This protein binds this small molecule.
Small molecule (SMILES): O=c1[nH]cnc2c(-n3cc(CCN4CCC(c5ccc(CCN6CCOCC6)cc5)CC4)cn3)nccc12

Sequence of chain 1.C:
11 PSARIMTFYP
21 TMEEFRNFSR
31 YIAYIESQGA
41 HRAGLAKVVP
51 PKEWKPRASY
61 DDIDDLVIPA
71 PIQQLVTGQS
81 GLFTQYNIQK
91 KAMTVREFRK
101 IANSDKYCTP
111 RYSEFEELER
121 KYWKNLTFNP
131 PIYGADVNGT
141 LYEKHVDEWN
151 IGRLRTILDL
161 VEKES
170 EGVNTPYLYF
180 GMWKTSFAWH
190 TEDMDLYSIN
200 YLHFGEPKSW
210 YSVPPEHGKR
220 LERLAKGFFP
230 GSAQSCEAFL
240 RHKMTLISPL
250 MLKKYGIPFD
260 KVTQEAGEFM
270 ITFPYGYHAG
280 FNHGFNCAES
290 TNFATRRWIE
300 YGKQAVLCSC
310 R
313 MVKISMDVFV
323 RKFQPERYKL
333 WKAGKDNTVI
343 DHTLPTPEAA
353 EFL

Binding-site contacts:
Ligand atom C4 contacts residue ASN199 of chain 1.C at 3.9 Å.
Ligand atom N3 contacts residue HIS189 of chain 1.C at 3.3 Å (h-bond).
Ligand atom N2 contacts residue HIS277 of chain 1.C at 3.5 Å (h-bond).
Ligand atom N6 contacts residue ZN1 of chain 1.N at 2.2 Å.
Ligand atom N2 contacts residue ZN1 of chain 1.N at 2.0 Å.
Ligand atom C1 contacts residue TYR133 of chain 1.C at 3.7 Å (hydrophobic).
Ligand atom C4 contacts residue TRP209 of chain 1.C at 3.6 Å (hydrophobic).
Ligand atom N6 contacts residue GLU191 of chain 1.C at 3.3 Å (salt-bridge).
Ligand atom N2 contacts residue HIS189 of chain 1.C at 3.3 Å (h-bond).
Ligand atom C8 contacts residue LYS242 of chain 1.C at 3.8 Å.
Ligand atom N contacts residue TYR133 of chain 1.C at 2.7 Å (h-bond).
Ligand atom C6 contacts residue HIS189 of chain 1.C at 3.6 Å.
Ligand atom C9 contacts residue LYS242 of chain 1.C at 3.9 Å.
Ligand atom C1 contacts residue PHE186 of chain 1.C at 4.0 Å (hydrophobic).
Ligand atom O contacts residue PHE186 of chain 1.C at 3.3 Å.
Ligand atom C5 contacts residue PHE186 of chain 1.C at 3.8 Å (hydrophobic).
Ligand atom C1 contacts residue TYR178 of chain 1.C at 3.3 Å (hydrophobic).
Ligand atom C contacts residue PHE186 of chain 1.C at 3.4 Å (hydrophobic).
Ligand atom C5 contacts residue TRP209 of chain 1.C at 3.6 Å (hydrophobic).
Ligand atom N3 contacts residue ZN1 of chain 1.N at 2.9 Å.
Ligand atom C5 contacts residue HIS277 of chain 1.C at 3.7 Å.
Ligand atom N contacts residue PHE186 of chain 1.C at 3.9 Å.
Ligand atom O contacts residue LYS207 of chain 1.C at 2.8 Å (salt-bridge).
Ligand atom C10 contacts residue TYR178 of chain 1.C at 3.9 Å (hydrophobic).
Ligand atom C28 contacts residue GLU191 of chain 1.C at 3.4 Å.
Ligand atom O contacts residue TYR133 of chain 1.C at 3.2 Å (h-bond).
Ligand atom C28 contacts residue LYS242 of chain 1.C at 3.8 Å.
Ligand atom C7 contacts residue TYR178 of chain 1.C at 3.9 Å (hydrophobic).
Ligand atom N contacts residue TYR178 of chain 1.C at 3.6 Å.
Ligand atom C3 contacts residue PHE186 of chain 1.C at 3.6 Å (hydrophobic).
Ligand atom C6 contacts residue ZN1 of chain 1.N at 2.9 Å.
Ligand atom C28 contacts residue HIS189 of chain 1.C at 3.6 Å.
Ligand atom C contacts residue TYR133 of chain 1.C at 3.4 Å (hydrophobic).
Ligand atom C4 contacts residue PHE186 of chain 1.C at 3.5 Å (hydrophobic).
Ligand atom N1 contacts residue TYR178 of chain 1.C at 3.6 Å.
Ligand atom C contacts residue LYS207 of chain 1.C at 4.0 Å.
Ligand atom C28 contacts residue ZN1 of chain 1.N at 3.4 Å.
Ligand atom N6 contacts residue HIS189 of chain 1.C at 2.9 Å (h-bond).
Ligand atom C2 contacts residue PHE186 of chain 1.C at 3.9 Å (hydrophobic).
Ligand atom C5 contacts residue ZN1 of chain 1.N at 3.0 Å.